A protein and the small-molecule ligand that binds it are described below.
Small molecule (SMILES): CC(=O)N[C@@H]1[C@@H](O)[C@H](O)[C@@H](CO)O[C@H]1O

Sequence of chain 1.B:
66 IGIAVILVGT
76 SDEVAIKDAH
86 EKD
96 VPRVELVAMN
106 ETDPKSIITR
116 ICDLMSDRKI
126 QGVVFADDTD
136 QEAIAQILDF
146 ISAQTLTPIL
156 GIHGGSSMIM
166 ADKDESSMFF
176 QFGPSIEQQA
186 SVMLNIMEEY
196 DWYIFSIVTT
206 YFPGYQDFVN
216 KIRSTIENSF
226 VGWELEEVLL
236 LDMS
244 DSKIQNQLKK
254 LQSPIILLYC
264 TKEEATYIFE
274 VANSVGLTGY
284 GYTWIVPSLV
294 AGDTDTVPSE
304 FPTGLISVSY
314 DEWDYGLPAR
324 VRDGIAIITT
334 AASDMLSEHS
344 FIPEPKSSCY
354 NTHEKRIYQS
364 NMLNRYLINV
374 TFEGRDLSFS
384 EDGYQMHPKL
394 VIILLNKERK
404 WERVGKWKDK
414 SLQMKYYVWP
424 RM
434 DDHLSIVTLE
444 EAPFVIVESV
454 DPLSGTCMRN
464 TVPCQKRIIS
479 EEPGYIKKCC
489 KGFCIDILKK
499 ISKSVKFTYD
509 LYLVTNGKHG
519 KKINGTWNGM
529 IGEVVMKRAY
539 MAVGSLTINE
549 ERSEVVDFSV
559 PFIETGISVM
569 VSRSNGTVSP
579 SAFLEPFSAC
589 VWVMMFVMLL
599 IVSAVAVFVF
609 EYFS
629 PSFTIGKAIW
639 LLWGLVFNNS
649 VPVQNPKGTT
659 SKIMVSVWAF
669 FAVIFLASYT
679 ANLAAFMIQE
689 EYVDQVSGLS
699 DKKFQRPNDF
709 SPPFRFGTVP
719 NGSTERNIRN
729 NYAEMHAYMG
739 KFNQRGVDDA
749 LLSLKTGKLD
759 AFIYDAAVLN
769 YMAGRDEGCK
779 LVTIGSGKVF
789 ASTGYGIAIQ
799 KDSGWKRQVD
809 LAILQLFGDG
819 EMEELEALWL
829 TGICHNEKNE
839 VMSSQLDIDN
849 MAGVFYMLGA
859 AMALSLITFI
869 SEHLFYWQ

Binding-site contacts:
Ligand atom C1 contacts residue ASN719 of chain 1.B at 1.4 Å.
Ligand atom N2 contacts residue ASN719 of chain 1.B at 2.8 Å (h-bond).
Ligand atom O7 contacts residue ASN719 of chain 1.B at 3.6 Å (h-bond).
Ligand atom C7 contacts residue ASN719 of chain 1.B at 3.4 Å.
Ligand atom C4 contacts residue ASN719 of chain 1.B at 4.2 Å.
Ligand atom C2 contacts residue ASN719 of chain 1.B at 2.4 Å.
Ligand atom O5 contacts residue ASN719 of chain 1.B at 2.4 Å (h-bond).
Ligand atom C8 contacts residue ASN719 of chain 1.B at 4.4 Å.
Ligand atom C3 contacts residue ASN719 of chain 1.B at 3.8 Å.
Ligand atom C5 contacts residue ASN719 of chain 1.B at 3.7 Å.
Ligand atom O5 contacts residue PRO718 of chain 1.B at 4.4 Å.